A protein and the small-molecule ligand that binds it are described below.
Small molecule (SMILES): CCCCCC(=O)O

Binding-site contacts:
Ligand atom CB contacts residue GLY45 of chain 2.A at 3.7 Å.
Ligand atom CA contacts residue ALA49 of chain 2.A at 4.1 Å (hydrophobic).
Ligand atom CD contacts residue TYR136 of chain 2.A at 3.7 Å (hydrophobic).
Ligand atom C contacts residue ALA49 of chain 2.A at 3.7 Å (hydrophobic).
Ligand atom CD contacts residue GLY45 of chain 2.A at 3.8 Å.
Ligand atom CD contacts residue PHE101 of chain 2.A at 4.1 Å (hydrophobic).
Ligand atom CD contacts residue ILE41 of chain 2.A at 3.9 Å (hydrophobic).
Ligand atom OXT contacts residue GLU74 of chain 2.A at 3.3 Å (salt-bridge).
Ligand atom C contacts residue FE1 of chain 2.C at 3.5 Å.
Ligand atom OXT contacts residue FE1 of chain 2.D at 2.5 Å.
Ligand atom CA contacts residue ALA132 of chain 2.A at 4.0 Å (hydrophobic).
Ligand atom O contacts residue FE1 of chain 2.C at 2.3 Å.
Ligand atom O contacts residue ALA49 of chain 2.A at 4.1 Å.
Ligand atom O contacts residue FE1 of chain 2.D at 3.1 Å.
Ligand atom C contacts residue GLU158 of chain 2.A at 4.0 Å.
Ligand atom C6 contacts residue ALA132 of chain 2.A at 4.1 Å (hydrophobic).
Ligand atom O contacts residue GLU46 of chain 2.A at 2.8 Å (salt-bridge).
Ligand atom CB contacts residue TYR136 of chain 2.A at 4.1 Å (hydrophobic).
Ligand atom OXT contacts residue FE1 of chain 2.C at 3.9 Å.
Ligand atom C6 contacts residue TYR136 of chain 2.A at 4.1 Å (hydrophobic).
Ligand atom CA contacts residue ILE128 of chain 2.A at 3.4 Å (hydrophobic).
Ligand atom CG contacts residue ALA132 of chain 2.A at 3.6 Å (hydrophobic).
Ligand atom OXT contacts residue GLN124 of chain 2.A at 3.3 Å (h-bond).
Ligand atom CB contacts residue GLU46 of chain 2.A at 3.8 Å.
Ligand atom O contacts residue GLU129 of chain 2.A at 4.1 Å.
Ligand atom C contacts residue ALA132 of chain 2.A at 4.1 Å (hydrophobic).
Ligand atom C contacts residue GLU46 of chain 2.A at 3.9 Å.
Ligand atom OXT contacts residue GLU129 of chain 2.A at 2.8 Å (salt-bridge).
Ligand atom C contacts residue FE1 of chain 2.D at 3.2 Å.
Ligand atom C contacts residue GLU74 of chain 2.A at 3.9 Å.
Ligand atom C6 contacts residue PHE131 of chain 2.A at 3.7 Å (hydrophobic).
Ligand atom CG contacts residue GLY45 of chain 2.A at 4.0 Å.
Ligand atom O contacts residue GLU158 of chain 2.A at 3.0 Å (salt-bridge).
Ligand atom OXT contacts residue ALA49 of chain 2.A at 3.5 Å.
Ligand atom CA contacts residue GLY45 of chain 2.A at 3.5 Å.
Ligand atom CB contacts residue ALA132 of chain 2.A at 3.6 Å (hydrophobic).
Ligand atom C contacts residue GLU129 of chain 2.A at 3.8 Å.
Ligand atom OXT contacts residue GLU158 of chain 2.A at 3.8 Å.
Ligand atom O contacts residue GLU74 of chain 2.A at 3.2 Å (salt-bridge).
Ligand atom OXT contacts residue ILE128 of chain 2.A at 4.1 Å.

Sequence of chain 2.A:
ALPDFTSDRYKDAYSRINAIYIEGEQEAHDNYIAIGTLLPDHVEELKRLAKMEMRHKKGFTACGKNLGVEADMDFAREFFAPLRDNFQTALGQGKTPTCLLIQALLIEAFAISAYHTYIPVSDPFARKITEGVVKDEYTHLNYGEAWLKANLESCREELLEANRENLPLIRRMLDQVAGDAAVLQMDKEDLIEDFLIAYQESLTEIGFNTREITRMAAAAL